Sequence of chain 1.C:
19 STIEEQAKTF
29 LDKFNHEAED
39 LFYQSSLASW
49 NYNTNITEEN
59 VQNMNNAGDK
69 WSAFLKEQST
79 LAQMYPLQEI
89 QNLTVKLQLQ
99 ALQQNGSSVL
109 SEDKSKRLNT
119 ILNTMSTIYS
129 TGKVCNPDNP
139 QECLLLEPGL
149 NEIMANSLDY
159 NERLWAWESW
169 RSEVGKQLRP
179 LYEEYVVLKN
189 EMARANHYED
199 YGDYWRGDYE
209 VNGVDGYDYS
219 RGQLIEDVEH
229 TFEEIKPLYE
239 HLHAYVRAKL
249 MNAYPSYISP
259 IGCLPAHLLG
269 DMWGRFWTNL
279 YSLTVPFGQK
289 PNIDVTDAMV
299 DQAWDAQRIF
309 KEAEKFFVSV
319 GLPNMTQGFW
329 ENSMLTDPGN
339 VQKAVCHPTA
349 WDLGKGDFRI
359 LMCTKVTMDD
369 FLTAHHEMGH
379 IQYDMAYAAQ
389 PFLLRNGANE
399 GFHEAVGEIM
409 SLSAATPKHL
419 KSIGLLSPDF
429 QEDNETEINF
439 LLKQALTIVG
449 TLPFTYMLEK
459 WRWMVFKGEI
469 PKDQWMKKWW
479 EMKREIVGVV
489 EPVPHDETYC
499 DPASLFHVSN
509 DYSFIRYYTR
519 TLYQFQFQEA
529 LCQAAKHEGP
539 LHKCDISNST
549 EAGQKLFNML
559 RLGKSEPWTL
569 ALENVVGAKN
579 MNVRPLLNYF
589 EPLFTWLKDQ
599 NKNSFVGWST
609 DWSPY

This small molecule binds to this protein.
Small molecule (SMILES): CC(=O)N[C@@H]1[C@@H](O)[C@H](O)[C@@H](CO)O[C@H]1O

Binding-site contacts:
Ligand atom O7 contacts residue ASN90 of chain 1.C at 3.8 Å.
Ligand atom O7 contacts residue LYS26 of chain 1.C at 3.6 Å.
Ligand atom O5 contacts residue THR92 of chain 1.C at 4.4 Å.
Ligand atom O6 contacts residue LYS26 of chain 1.C at 4.4 Å.
Ligand atom C1 contacts residue LYS26 of chain 1.C at 4.1 Å.
Ligand atom C4 contacts residue ASN90 of chain 1.C at 4.2 Å.
Ligand atom C2 contacts residue LYS26 of chain 1.C at 3.9 Å.
Ligand atom C5 contacts residue ASN90 of chain 1.C at 3.7 Å.
Ligand atom C1 contacts residue ASN90 of chain 1.C at 1.4 Å.
Ligand atom N2 contacts residue ASN90 of chain 1.C at 2.9 Å (h-bond).
Ligand atom C7 contacts residue ASN90 of chain 1.C at 3.5 Å.
Ligand atom O5 contacts residue ASN90 of chain 1.C at 2.4 Å (h-bond).
Ligand atom C7 contacts residue LYS26 of chain 1.C at 4.5 Å.
Ligand atom C2 contacts residue ASN90 of chain 1.C at 2.5 Å.
Ligand atom C3 contacts residue ASN90 of chain 1.C at 3.8 Å.
Ligand atom O5 contacts residue LYS26 of chain 1.C at 4.0 Å.